A small-molecule ligand and the protein it binds are described below.
Small molecule (SMILES): CC(=O)N[C@@H]1[C@@H](O)[C@H](O)[C@@H](CO)O[C@H]1O

Sequence of chain 1.B:
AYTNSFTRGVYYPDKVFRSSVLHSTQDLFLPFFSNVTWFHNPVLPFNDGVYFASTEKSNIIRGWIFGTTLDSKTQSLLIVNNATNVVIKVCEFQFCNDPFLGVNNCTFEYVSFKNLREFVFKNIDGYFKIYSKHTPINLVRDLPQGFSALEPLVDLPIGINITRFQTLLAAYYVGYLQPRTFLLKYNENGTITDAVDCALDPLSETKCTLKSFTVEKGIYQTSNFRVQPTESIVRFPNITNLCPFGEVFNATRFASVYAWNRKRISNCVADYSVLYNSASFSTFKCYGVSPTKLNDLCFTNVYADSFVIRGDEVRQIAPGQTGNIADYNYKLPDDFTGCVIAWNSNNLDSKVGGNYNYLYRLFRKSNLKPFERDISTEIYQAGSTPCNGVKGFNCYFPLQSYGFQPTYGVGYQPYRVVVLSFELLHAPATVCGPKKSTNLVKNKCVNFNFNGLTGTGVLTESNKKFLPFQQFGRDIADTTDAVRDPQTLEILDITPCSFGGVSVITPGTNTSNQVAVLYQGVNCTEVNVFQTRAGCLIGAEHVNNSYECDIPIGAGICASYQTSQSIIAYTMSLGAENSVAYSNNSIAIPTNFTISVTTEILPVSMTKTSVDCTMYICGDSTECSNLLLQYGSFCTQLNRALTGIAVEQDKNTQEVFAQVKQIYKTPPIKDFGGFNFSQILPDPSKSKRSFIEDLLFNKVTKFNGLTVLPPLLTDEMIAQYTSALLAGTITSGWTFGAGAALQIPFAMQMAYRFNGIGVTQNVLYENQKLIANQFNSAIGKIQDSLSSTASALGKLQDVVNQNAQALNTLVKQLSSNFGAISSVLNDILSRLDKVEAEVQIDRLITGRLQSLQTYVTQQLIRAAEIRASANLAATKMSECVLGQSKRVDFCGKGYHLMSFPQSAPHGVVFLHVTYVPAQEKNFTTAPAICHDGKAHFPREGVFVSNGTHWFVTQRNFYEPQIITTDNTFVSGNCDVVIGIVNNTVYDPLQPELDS

Binding-site contacts:
Ligand atom C1 contacts residue ASN616 of chain 1.B at 1.4 Å.
Ligand atom O5 contacts residue ASN616 of chain 1.B at 2.4 Å (h-bond).
Ligand atom C6 contacts residue THR618 of chain 1.B at 3.9 Å.
Ligand atom O5 contacts residue THR618 of chain 1.B at 3.7 Å.
Ligand atom C1 contacts residue THR618 of chain 1.B at 4.5 Å.
Ligand atom C3 contacts residue ASN616 of chain 1.B at 3.9 Å.
Ligand atom C7 contacts residue ASN616 of chain 1.B at 4.1 Å.
Ligand atom C5 contacts residue ASN616 of chain 1.B at 3.7 Å.
Ligand atom N2 contacts residue ASN616 of chain 1.B at 3.0 Å (h-bond).
Ligand atom C4 contacts residue ASN616 of chain 1.B at 4.3 Å.
Ligand atom C2 contacts residue ASN616 of chain 1.B at 2.6 Å.
Ligand atom C8 contacts residue GLN644 of chain 1.B at 4.4 Å.
Ligand atom C5 contacts residue THR618 of chain 1.B at 3.9 Å.